A protein and the small-molecule ligand that binds it are described below.
Small molecule (SMILES): C=CCN=C=S

Binding-site contacts:
Ligand atom C02 contacts residue MET802 of chain 1.D at 4.2 Å (hydrophobic).
Ligand atom C03 contacts residue MET802 of chain 1.D at 4.1 Å (hydrophobic).
Ligand atom C03 contacts residue TRP799 of chain 1.D at 4.3 Å (hydrophobic).
Ligand atom S06 contacts residue GLN862 of chain 1.D at 2.8 Å (h-bond).
Ligand atom N04 contacts residue GLN862 of chain 1.D at 3.4 Å (h-bond).
Ligand atom C05 contacts residue GLN862 of chain 1.D at 2.7 Å.
Ligand atom S06 contacts residue TRP799 of chain 1.D at 3.3 Å (h-bond).
Ligand atom N04 contacts residue TRP799 of chain 1.D at 4.1 Å.
Ligand atom C05 contacts residue TRP799 of chain 1.D at 3.6 Å (hydrophobic).

Sequence of chain 1.D:
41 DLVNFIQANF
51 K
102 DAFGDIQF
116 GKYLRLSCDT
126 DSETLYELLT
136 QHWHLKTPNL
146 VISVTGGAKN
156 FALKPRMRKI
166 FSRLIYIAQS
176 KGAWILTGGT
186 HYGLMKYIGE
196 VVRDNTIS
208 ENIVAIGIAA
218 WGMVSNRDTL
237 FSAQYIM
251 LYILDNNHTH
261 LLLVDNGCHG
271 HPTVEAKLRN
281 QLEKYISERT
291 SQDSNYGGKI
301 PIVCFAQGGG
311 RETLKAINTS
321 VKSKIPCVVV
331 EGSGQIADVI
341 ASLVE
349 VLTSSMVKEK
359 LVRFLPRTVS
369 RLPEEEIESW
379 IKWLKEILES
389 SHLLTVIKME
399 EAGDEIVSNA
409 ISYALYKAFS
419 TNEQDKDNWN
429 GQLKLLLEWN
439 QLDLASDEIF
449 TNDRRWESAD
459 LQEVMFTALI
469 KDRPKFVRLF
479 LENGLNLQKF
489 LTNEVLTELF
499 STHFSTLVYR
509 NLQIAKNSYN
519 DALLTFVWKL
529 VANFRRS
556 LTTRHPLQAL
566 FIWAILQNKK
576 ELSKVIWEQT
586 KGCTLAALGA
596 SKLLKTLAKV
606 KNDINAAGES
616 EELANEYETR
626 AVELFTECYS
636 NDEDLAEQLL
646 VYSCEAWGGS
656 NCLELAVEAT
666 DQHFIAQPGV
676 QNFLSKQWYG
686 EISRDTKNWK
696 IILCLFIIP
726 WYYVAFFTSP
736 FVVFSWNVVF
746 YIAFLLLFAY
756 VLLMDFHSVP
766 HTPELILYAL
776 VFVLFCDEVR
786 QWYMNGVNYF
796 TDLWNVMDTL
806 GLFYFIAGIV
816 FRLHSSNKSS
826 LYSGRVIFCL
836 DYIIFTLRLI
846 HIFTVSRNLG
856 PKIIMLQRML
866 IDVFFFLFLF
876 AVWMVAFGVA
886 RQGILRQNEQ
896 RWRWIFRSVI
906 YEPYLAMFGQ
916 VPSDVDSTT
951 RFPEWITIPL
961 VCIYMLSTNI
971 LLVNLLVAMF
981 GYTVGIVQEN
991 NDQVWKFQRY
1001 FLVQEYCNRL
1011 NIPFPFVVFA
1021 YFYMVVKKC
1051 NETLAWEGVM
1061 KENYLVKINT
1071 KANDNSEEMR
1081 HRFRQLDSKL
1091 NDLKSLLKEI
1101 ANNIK